Binding-site contacts:
Ligand atom O contacts residue ASN102 of chain 1.E at 3.4 Å (h-bond).
Ligand atom CN contacts residue LEU122 of chain 1.E at 3.8 Å (hydrophobic).
Ligand atom CD1 contacts residue ASN102 of chain 1.E at 3.4 Å.
Ligand atom CB contacts residue PHE60 of chain 1.E at 3.8 Å (hydrophobic).
Ligand atom CG1 contacts residue PHE113 of chain 1.E at 3.5 Å (hydrophobic).
Ligand atom C contacts residue PHE60 of chain 1.E at 3.5 Å (hydrophobic).
Ligand atom CA contacts residue ASN102 of chain 1.E at 3.8 Å.
Ligand atom CN contacts residue ARG55 of chain 1.E at 3.5 Å.
Ligand atom O contacts residue TRP121 of chain 1.E at 2.9 Å (h-bond).
Ligand atom CG contacts residue ASN102 of chain 1.E at 3.6 Å.
Ligand atom CN contacts residue ARG55 of chain 1.E at 3.6 Å.
Ligand atom CA contacts residue GLY72 of chain 1.E at 3.2 Å.
Ligand atom CD2 contacts residue PHE60 of chain 1.E at 3.8 Å (hydrophobic).
Ligand atom CN contacts residue GLY72 of chain 1.E at 3.3 Å.
Ligand atom O contacts residue GLN63 of chain 1.E at 3.1 Å (h-bond).
Ligand atom CG1 contacts residue GLN63 of chain 1.E at 3.4 Å.
Ligand atom CB contacts residue GLN111 of chain 1.E at 3.6 Å.
Ligand atom O contacts residue ALA101 of chain 1.E at 3.5 Å.
Ligand atom CB contacts residue ASN102 of chain 1.E at 3.8 Å.
Ligand atom O contacts residue ALA103 of chain 1.E at 3.7 Å.
Ligand atom O contacts residue PHE60 of chain 1.E at 3.1 Å.
Ligand atom CG2 contacts residue PHE113 of chain 1.E at 3.8 Å (hydrophobic).
Ligand atom CG contacts residue ALA101 of chain 1.E at 3.7 Å (hydrophobic).
Ligand atom CH contacts residue ALA103 of chain 1.E at 3.4 Å (hydrophobic).
Ligand atom CG contacts residue GLN111 of chain 1.E at 3.5 Å.
Ligand atom CG2 contacts residue PHE60 of chain 1.E at 3.6 Å (hydrophobic).
Ligand atom CB contacts residue TRP121 of chain 1.E at 3.7 Å (hydrophobic).
Ligand atom N contacts residue ASN102 of chain 1.E at 2.8 Å (h-bond).
Ligand atom CN contacts residue HIS126 of chain 1.E at 3.2 Å.
Ligand atom N contacts residue GLY72 of chain 1.E at 3.1 Å (h-bond).
Ligand atom C contacts residue GLY72 of chain 1.E at 3.1 Å.
Ligand atom O contacts residue HIS126 of chain 1.E at 3.2 Å.
Ligand atom O contacts residue GLY72 of chain 1.E at 3.6 Å.
Ligand atom CD1 contacts residue TRP121 of chain 1.E at 3.8 Å (hydrophobic).
Ligand atom CB contacts residue GLY72 of chain 1.E at 3.6 Å.
Ligand atom CB contacts residue PHE113 of chain 1.E at 3.8 Å (hydrophobic).
Ligand atom O contacts residue ARG55 of chain 1.E at 2.7 Å (salt-bridge).
Ligand atom CA contacts residue ASN102 of chain 1.E at 3.0 Å.
Ligand atom C contacts residue ASN102 of chain 1.E at 3.3 Å.
Ligand atom CB contacts residue ASN102 of chain 1.E at 3.3 Å.

Sequence of chain 1.E:
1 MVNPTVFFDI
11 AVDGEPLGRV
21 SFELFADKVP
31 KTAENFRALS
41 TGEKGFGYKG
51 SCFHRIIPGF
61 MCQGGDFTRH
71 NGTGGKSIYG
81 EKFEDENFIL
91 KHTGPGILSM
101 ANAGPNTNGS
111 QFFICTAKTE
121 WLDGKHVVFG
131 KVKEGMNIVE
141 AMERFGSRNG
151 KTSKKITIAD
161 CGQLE

This small molecule binds to this protein.
Small molecule (SMILES): C=C/C=C/C[C@@H](C)[C@@H](O)[C@H]1C(=O)N[C@@H](CC)C(=O)N(C)CC(=O)N(C)[C@@H](CC(C)C)C(=O)N[C@@H](C(C)C)C(=O)N(C)[C@@H](CC(C)C)C(=O)N[C@@H](C)C(=O)N[C@H](C)C(=O)N(C)[C@@H](CC(C)C)C(=O)N(C)[C@@H](CC(C)C)C(=O)N(C)[C@@H](C(C)C)C(=O)N1C